This small molecule binds to this protein.
Small molecule (SMILES): CC(=O)N[C@H]1[C@H](O[C@H]2[C@H](O)[C@@H](NC(C)=O)CO[C@@H]2CO)O[C@H](CO)[C@@H](O)[C@@H]1O

Sequence of chain 1.S:
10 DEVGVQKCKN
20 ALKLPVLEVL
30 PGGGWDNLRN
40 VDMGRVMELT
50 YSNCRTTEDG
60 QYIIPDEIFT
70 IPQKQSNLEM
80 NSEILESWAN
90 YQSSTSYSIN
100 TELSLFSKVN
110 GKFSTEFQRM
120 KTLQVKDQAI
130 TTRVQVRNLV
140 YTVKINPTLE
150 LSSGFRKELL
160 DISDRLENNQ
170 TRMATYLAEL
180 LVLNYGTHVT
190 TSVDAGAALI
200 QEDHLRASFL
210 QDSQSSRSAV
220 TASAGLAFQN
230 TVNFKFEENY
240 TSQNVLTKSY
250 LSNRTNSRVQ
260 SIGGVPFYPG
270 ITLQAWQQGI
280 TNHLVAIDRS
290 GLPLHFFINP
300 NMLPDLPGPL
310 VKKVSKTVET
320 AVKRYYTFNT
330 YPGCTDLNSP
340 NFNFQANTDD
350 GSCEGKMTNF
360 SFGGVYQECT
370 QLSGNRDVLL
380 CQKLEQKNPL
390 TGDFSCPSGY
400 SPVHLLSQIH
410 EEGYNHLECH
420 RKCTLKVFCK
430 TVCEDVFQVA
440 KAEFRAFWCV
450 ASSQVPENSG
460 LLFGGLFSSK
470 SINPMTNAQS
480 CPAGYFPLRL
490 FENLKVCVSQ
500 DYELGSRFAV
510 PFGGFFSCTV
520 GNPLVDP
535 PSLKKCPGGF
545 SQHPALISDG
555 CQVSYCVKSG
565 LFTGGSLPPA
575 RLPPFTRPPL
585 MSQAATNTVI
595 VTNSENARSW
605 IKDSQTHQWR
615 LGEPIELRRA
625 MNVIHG

Binding-site contacts:
Ligand atom C2 contacts residue ASN252 of chain 1.S at 2.5 Å.
Ligand atom C8 contacts residue SER251 of chain 1.S at 3.4 Å.
Ligand atom O6 contacts residue SER207 of chain 1.S at 3.8 Å.
Ligand atom C5 contacts residue PHE208 of chain 1.S at 4.4 Å (hydrophobic).
Ligand atom C1 contacts residue PHE208 of chain 1.S at 4.5 Å (hydrophobic).
Ligand atom C5 contacts residue ASN252 of chain 1.S at 3.7 Å.
Ligand atom N2 contacts residue ASN252 of chain 1.S at 3.0 Å (h-bond).
Ligand atom C7 contacts residue ASN252 of chain 1.S at 4.0 Å.
Ligand atom O5 contacts residue PHE208 of chain 1.S at 3.5 Å.
Ligand atom C3 contacts residue ASN252 of chain 1.S at 3.8 Å.
Ligand atom C8 contacts residue ARG205 of chain 1.S at 3.7 Å.
Ligand atom C7 contacts residue ARG205 of chain 1.S at 4.4 Å.
Ligand atom N2 contacts residue SER251 of chain 1.S at 4.1 Å.
Ligand atom O5 contacts residue ASN252 of chain 1.S at 2.4 Å (h-bond).
Ligand atom O6 contacts residue PHE208 of chain 1.S at 4.0 Å.
Ligand atom C1 contacts residue ASN252 of chain 1.S at 1.4 Å.
Ligand atom C7 contacts residue SER251 of chain 1.S at 3.1 Å.
Ligand atom N2 contacts residue ARG205 of chain 1.S at 4.0 Å.
Ligand atom C6 contacts residue PHE208 of chain 1.S at 4.0 Å (hydrophobic).
Ligand atom O7 contacts residue SER251 of chain 1.S at 2.5 Å (h-bond).
Ligand atom O6 contacts residue ASP211 of chain 1.S at 3.9 Å.
Ligand atom C4 contacts residue ASN252 of chain 1.S at 4.3 Å.